Binding-site contacts:
Ligand atom O7 contacts residue ASN405 of chain 1.E at 3.2 Å (h-bond).
Ligand atom N2 contacts residue ASN405 of chain 1.E at 2.5 Å (h-bond).
Ligand atom C7 contacts residue LYS403 of chain 1.E at 2.3 Å.
Ligand atom C2 contacts residue ASN405 of chain 1.E at 2.5 Å.
Ligand atom C8 contacts residue LYS403 of chain 1.E at 1.4 Å.
Ligand atom C7 contacts residue PRO404 of chain 1.E at 3.9 Å (hydrophobic).
Ligand atom N2 contacts residue LYS403 of chain 1.E at 3.3 Å (salt-bridge).
Ligand atom C8 contacts residue ASN405 of chain 1.E at 3.3 Å.
Ligand atom C8 contacts residue PRO404 of chain 1.E at 3.5 Å (hydrophobic).
Ligand atom C1 contacts residue ASN405 of chain 1.E at 1.4 Å.
Ligand atom C7 contacts residue ASN405 of chain 1.E at 3.0 Å.
Ligand atom C5 contacts residue ASN405 of chain 1.E at 3.6 Å.
Ligand atom O7 contacts residue LYS403 of chain 1.E at 2.7 Å (salt-bridge).
Ligand atom O7 contacts residue PRO404 of chain 1.E at 3.3 Å.
Ligand atom C4 contacts residue ASN405 of chain 1.E at 4.3 Å.
Ligand atom O5 contacts residue ASN405 of chain 1.E at 2.4 Å (h-bond).
Ligand atom C3 contacts residue ASN405 of chain 1.E at 3.8 Å.

Sequence of chain 1.E:
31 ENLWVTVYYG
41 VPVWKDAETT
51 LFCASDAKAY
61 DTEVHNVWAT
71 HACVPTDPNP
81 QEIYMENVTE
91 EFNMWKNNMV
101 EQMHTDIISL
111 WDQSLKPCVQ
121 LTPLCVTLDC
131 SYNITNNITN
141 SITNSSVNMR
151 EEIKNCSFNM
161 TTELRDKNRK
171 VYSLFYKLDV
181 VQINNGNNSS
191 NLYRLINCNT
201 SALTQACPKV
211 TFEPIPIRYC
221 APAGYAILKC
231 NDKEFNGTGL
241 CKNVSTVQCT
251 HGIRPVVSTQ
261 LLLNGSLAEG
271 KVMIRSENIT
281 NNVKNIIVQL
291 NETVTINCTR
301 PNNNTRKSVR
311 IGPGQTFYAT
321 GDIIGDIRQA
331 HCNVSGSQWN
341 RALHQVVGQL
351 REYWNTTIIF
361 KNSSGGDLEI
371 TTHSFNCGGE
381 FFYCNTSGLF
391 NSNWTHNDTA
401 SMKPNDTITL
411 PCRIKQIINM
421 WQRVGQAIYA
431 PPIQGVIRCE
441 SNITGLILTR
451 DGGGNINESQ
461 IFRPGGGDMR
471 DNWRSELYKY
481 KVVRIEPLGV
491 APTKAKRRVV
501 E

This protein binds this small molecule.
Small molecule (SMILES): CC(=O)N[C@H]1[C@H](O[C@H]2[C@H](O)[C@@H](NC(C)=O)CO[C@@H]2CO)O[C@H](CO)[C@@H](O[C@@H]2O[C@H](CO)[C@@H](O)[C@H](O)[C@@H]2O)[C@@H]1O